Sequence of chain 1.B:
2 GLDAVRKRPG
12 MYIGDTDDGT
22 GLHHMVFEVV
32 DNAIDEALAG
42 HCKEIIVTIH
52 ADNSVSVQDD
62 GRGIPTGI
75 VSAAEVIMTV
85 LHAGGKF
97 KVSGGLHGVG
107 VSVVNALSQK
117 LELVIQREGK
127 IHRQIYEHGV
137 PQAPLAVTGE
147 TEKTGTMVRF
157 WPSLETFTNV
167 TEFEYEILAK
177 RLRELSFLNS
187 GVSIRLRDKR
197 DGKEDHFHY

Binding-site contacts:
Ligand atom N20 contacts residue ARG63 of chain 1.B at 3.3 Å (salt-bridge).
Ligand atom C19 contacts residue ARG63 of chain 1.B at 3.7 Å.
Ligand atom N5 contacts residue ASN33 of chain 1.B at 3.2 Å.
Ligand atom N7 contacts residue ASN33 of chain 1.B at 3.6 Å (h-bond).
Ligand atom C16 contacts residue PRO66 of chain 1.B at 3.5 Å (hydrophobic).
Ligand atom C21 contacts residue GLY64 of chain 1.B at 3.7 Å.
Ligand atom C2 contacts residue GLU37 of chain 1.B at 3.8 Å.
Ligand atom S15 contacts residue GLY64 of chain 1.B at 3.6 Å.
Ligand atom N20 contacts residue ARG123 of chain 1.B at 3.0 Å (salt-bridge).
Ligand atom C4 contacts residue ILE65 of chain 1.B at 3.6 Å (hydrophobic).
Ligand atom C21 contacts residue ARG123 of chain 1.B at 3.3 Å.
Ligand atom C23 contacts residue ASN33 of chain 1.B at 3.3 Å.
Ligand atom C12 contacts residue THR152 of chain 1.B at 3.6 Å.
Ligand atom C6 contacts residue ASN33 of chain 1.B at 3.6 Å.
Ligand atom C23 contacts residue ILE81 of chain 1.B at 3.8 Å (hydrophobic).
Ligand atom C3 contacts residue ILE65 of chain 1.B at 3.6 Å (hydrophobic).
Ligand atom C10 contacts residue ALA34 of chain 1.B at 3.7 Å (hydrophobic).
Ligand atom N7 contacts residue ALA34 of chain 1.B at 3.7 Å.
Ligand atom C17 contacts residue PHE91 of chain 1.B at 3.2 Å (hydrophobic).
Ligand atom C17 contacts residue PRO66 of chain 1.B at 3.6 Å (hydrophobic).
Ligand atom O9 contacts residue ILE65 of chain 1.B at 3.8 Å.
Ligand atom O9 contacts residue THR152 of chain 1.B at 3.3 Å.
Ligand atom C2 contacts residue ILE65 of chain 1.B at 3.8 Å (hydrophobic).
Ligand atom C10 contacts residue ASP60 of chain 1.B at 3.4 Å.
Ligand atom C21 contacts residue ARG63 of chain 1.B at 3.4 Å.
Ligand atom N24 contacts residue ASN33 of chain 1.B at 3.6 Å.
Ligand atom C18 contacts residue PHE91 of chain 1.B at 3.3 Å (hydrophobic).
Ligand atom C16 contacts residue ARG63 of chain 1.B at 3.8 Å.
Ligand atom C21 contacts residue PRO66 of chain 1.B at 3.7 Å (hydrophobic).
Ligand atom C8 contacts residue ASP60 of chain 1.B at 3.5 Å.
Ligand atom C18 contacts residue PRO66 of chain 1.B at 3.8 Å (hydrophobic).
Ligand atom N7 contacts residue ASP60 of chain 1.B at 2.8 Å (salt-bridge).
Ligand atom C6 contacts residue ASP60 of chain 1.B at 3.6 Å.
Ligand atom N1 contacts residue ASP60 of chain 1.B at 3.6 Å.
Ligand atom S15 contacts residue GLU37 of chain 1.B at 3.0 Å (salt-bridge).
Ligand atom N5 contacts residue ILE65 of chain 1.B at 3.8 Å.
Ligand atom C12 contacts residue VAL58 of chain 1.B at 3.6 Å (hydrophobic).
Ligand atom C11 contacts residue VAL30 of chain 1.B at 3.2 Å (hydrophobic).
Ligand atom N24 contacts residue ILE81 of chain 1.B at 3.5 Å.
Ligand atom C8 contacts residue THR152 of chain 1.B at 3.5 Å.

This small molecule binds to this protein.
Small molecule (SMILES): O=C(Nc1nc(-n2ccnc2)c2nc(-c3cccnc3)sc2n1)C1CC1